Sequence of chain 1.A:
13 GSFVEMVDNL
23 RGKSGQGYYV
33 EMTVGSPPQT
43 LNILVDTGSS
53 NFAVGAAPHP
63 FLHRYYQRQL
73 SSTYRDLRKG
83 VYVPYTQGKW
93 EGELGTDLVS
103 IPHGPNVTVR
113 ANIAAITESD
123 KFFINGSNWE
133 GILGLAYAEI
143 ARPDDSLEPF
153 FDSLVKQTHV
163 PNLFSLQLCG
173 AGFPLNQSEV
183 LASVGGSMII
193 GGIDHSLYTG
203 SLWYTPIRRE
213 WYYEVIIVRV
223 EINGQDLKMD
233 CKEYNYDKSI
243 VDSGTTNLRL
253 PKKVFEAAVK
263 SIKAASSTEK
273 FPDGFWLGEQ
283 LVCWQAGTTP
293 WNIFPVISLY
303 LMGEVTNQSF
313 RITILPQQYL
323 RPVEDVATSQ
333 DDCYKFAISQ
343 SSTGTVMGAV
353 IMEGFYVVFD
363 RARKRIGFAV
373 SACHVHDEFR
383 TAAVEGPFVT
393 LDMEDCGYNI

Binding-site contacts:
Ligand atom CM contacts residue GLY50 of chain 1.A at 3.4 Å.
Ligand atom O contacts residue TYR214 of chain 1.A at 2.7 Å (h-bond).
Ligand atom O contacts residue ARG144 of chain 1.A at 3.0 Å (salt-bridge).
Ligand atom O contacts residue ARG144 of chain 1.A at 3.0 Å (salt-bridge).
Ligand atom OH contacts residue ASP48 of chain 1.A at 2.6 Å (salt-bridge).
Ligand atom N contacts residue GLY27 of chain 1.A at 3.4 Å (h-bond).
Ligand atom CD2 contacts residue TYR87 of chain 1.A at 3.3 Å (hydrophobic).
Ligand atom O contacts residue TYR87 of chain 1.A at 3.4 Å.
Ligand atom C contacts residue GLY246 of chain 1.A at 3.4 Å.
Ligand atom N contacts residue GLY50 of chain 1.A at 2.9 Å (h-bond).
Ligand atom CG2 contacts residue THR248 of chain 1.A at 3.0 Å.
Ligand atom O contacts residue THR88 of chain 1.A at 3.1 Å.
Ligand atom C contacts residue GLY27 of chain 1.A at 3.4 Å.
Ligand atom N contacts residue GLY246 of chain 1.A at 3.1 Å (h-bond).
Ligand atom OH contacts residue GLY246 of chain 1.A at 3.4 Å (h-bond).
Ligand atom O contacts residue THR248 of chain 1.A at 2.7 Å (h-bond).
Ligand atom CB contacts residue GLY246 of chain 1.A at 3.5 Å.
Ligand atom OD1 contacts residue ARG251 of chain 1.A at 3.0 Å.
Ligand atom OH contacts residue ASP244 of chain 1.A at 2.5 Å (salt-bridge).
Ligand atom CG1 contacts residue SER51 of chain 1.A at 3.5 Å.
Ligand atom ND2 contacts residue GLN89 of chain 1.A at 3.4 Å (h-bond).
Ligand atom O contacts residue THR88 of chain 1.A at 2.9 Å (h-bond).
Ligand atom N contacts residue TYR87 of chain 1.A at 3.5 Å.
Ligand atom O contacts residue GLN89 of chain 1.A at 3.1 Å (h-bond).
Ligand atom CG contacts residue LYS337 of chain 1.A at 3.5 Å.
Ligand atom CG2 contacts residue GLY246 of chain 1.A at 3.4 Å.
Ligand atom O contacts residue THR247 of chain 1.A at 3.1 Å.
Ligand atom N contacts residue THR248 of chain 1.A at 2.9 Å (h-bond).
Ligand atom CH contacts residue ASP48 of chain 1.A at 3.5 Å.
Ligand atom CG1 contacts residue GLY50 of chain 1.A at 3.3 Å.
Ligand atom CM contacts residue ASP244 of chain 1.A at 3.5 Å.
Ligand atom CA contacts residue GLY27 of chain 1.A at 3.4 Å.
Ligand atom OE2 contacts residue LYS240 of chain 1.A at 3.3 Å (salt-bridge).
Ligand atom O contacts residue GLN89 of chain 1.A at 3.2 Å (h-bond).
Ligand atom CB contacts residue PRO86 of chain 1.A at 3.1 Å (hydrophobic).
Ligand atom OD1 contacts residue THR247 of chain 1.A at 3.4 Å.
Ligand atom N contacts residue PRO86 of chain 1.A at 2.8 Å (h-bond).
Ligand atom N contacts residue GLY27 of chain 1.A at 3.3 Å (h-bond).
Ligand atom N contacts residue GLY246 of chain 1.A at 3.4 Å (h-bond).
Ligand atom C contacts residue GLY50 of chain 1.A at 3.5 Å.

A small-molecule ligand and the protein it binds are described below.
Small molecule (SMILES): CC(C)C[C@H](NC(=O)[C@H](CC(N)=O)NC(=O)[C@@H](NC(=O)[C@@H](N)CCC(=O)O)C(C)C)[C@@H](O)CC(=O)N[C@H](C(=O)N[C@@H](C)C(=O)N[C@@H](CCC(=O)O)C(=O)N1CCC[C@@H]1C(=O)N[C@H](C=O)CCCCN)C(C)C